Binding-site contacts:
Ligand atom C15 contacts residue SER126 of chain 6.A at 3.5 Å.
Ligand atom O23 contacts residue TYR152 of chain 6.A at 3.0 Å (h-bond).
Ligand atom O24 contacts residue VAL191 of chain 6.A at 3.1 Å.
Ligand atom C01 contacts residue MET224 of chain 6.A at 3.7 Å (hydrophobic).
Ligand atom C15 contacts residue TYR128 of chain 6.A at 3.1 Å (hydrophobic).
Ligand atom C08 contacts residue TYR197 of chain 6.A at 3.9 Å (hydrophobic).
Ligand atom C06 contacts residue TYR128 of chain 6.A at 3.4 Å (hydrophobic).
Ligand atom C08 contacts residue TYR128 of chain 6.A at 3.3 Å (hydrophobic).
Ligand atom C01 contacts residue TYR128 of chain 6.A at 2.9 Å (hydrophobic).
Ligand atom C14 contacts residue TYR197 of chain 6.A at 3.7 Å (hydrophobic).
Ligand atom O02 contacts residue PHE186 of chain 6.A at 4.0 Å.
Ligand atom O02 contacts residue TYR128 of chain 6.A at 3.8 Å.
Ligand atom C15 contacts residue TYR197 of chain 6.A at 3.8 Å (hydrophobic).
Ligand atom O16 contacts residue TYR128 of chain 6.A at 2.9 Å (h-bond).
Ligand atom C03 contacts residue TYR128 of chain 6.A at 3.7 Å (hydrophobic).
Ligand atom C14 contacts residue LEU106 of chain 6.A at 3.5 Å (hydrophobic).
Ligand atom O23 contacts residue VAL191 of chain 6.A at 3.9 Å.
Ligand atom O24 contacts residue TYR152 of chain 6.A at 3.5 Å (h-bond).
Ligand atom N13 contacts residue TYR197 of chain 6.A at 3.4 Å.
Ligand atom C10 contacts residue MET221 of chain 6.A at 3.9 Å (hydrophobic).
Ligand atom C06 contacts residue ILE104 of chain 6.A at 3.5 Å (hydrophobic).
Ligand atom O02 contacts residue MET224 of chain 6.A at 3.5 Å.
Ligand atom O16 contacts residue VAL188 of chain 6.A at 3.8 Å.
Ligand atom C09 contacts residue MET221 of chain 6.A at 3.9 Å (hydrophobic).
Ligand atom C17 contacts residue TYR152 of chain 6.A at 3.8 Å (hydrophobic).
Ligand atom C04 contacts residue TYR128 of chain 6.A at 3.4 Å (hydrophobic).
Ligand atom N13 contacts residue GOL1 of chain 6.E at 3.7 Å.
Ligand atom N22 contacts residue TYR152 of chain 6.A at 3.3 Å (h-bond).
Ligand atom C11 contacts residue TYR197 of chain 6.A at 3.5 Å (hydrophobic).
Ligand atom C05 contacts residue TYR128 of chain 6.A at 3.8 Å (hydrophobic).
Ligand atom C18 contacts residue TYR152 of chain 6.A at 3.7 Å (hydrophobic).
Ligand atom O20 contacts residue TYR152 of chain 6.A at 3.7 Å.
Ligand atom C19 contacts residue TYR152 of chain 6.A at 3.9 Å (hydrophobic).
Ligand atom C01 contacts residue PHE186 of chain 6.A at 2.8 Å (hydrophobic).
Ligand atom N22 contacts residue VAL191 of chain 6.A at 3.9 Å.
Ligand atom C07 contacts residue TYR128 of chain 6.A at 2.9 Å (hydrophobic).
Ligand atom O20 contacts residue PHE186 of chain 6.A at 3.8 Å.
Ligand atom C12 contacts residue TYR197 of chain 6.A at 3.5 Å (hydrophobic).
Ligand atom C10 contacts residue TYR197 of chain 6.A at 3.7 Å (hydrophobic).
Ligand atom C21 contacts residue TYR152 of chain 6.A at 3.6 Å (hydrophobic).

This small molecule binds to this protein.
Small molecule (SMILES): COc1cc(CC(=O)c2ccc(C#N)cc2)c([N+](=O)[O-])cc1OC

Sequence of chain 6.C:
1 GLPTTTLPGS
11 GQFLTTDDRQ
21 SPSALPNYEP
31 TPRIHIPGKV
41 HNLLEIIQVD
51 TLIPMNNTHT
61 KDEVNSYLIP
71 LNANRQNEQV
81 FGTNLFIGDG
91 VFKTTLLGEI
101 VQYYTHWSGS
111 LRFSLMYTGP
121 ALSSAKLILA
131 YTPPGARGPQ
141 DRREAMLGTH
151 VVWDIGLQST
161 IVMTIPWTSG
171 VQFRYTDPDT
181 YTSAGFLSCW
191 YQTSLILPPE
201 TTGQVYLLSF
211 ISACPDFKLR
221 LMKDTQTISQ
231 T

Sequence of chain 6.A:
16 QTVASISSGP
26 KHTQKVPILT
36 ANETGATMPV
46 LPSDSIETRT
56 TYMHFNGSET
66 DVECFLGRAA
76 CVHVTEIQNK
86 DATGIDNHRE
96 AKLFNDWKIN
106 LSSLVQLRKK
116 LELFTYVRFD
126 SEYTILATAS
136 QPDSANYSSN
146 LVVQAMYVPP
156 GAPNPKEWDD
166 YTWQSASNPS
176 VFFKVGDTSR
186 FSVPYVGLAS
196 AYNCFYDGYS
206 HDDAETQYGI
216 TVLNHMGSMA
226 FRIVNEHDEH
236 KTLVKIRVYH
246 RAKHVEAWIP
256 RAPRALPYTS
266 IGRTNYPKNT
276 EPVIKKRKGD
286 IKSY